Binding-site contacts:
Ligand atom C16 contacts residue ILE341 of chain 1.I at 3.7 Å (hydrophobic).
Ligand atom C7 contacts residue GLY124 of chain 1.I at 3.1 Å.
Ligand atom C4 contacts residue HIS449 of chain 1.I at 3.6 Å.
Ligand atom C17 contacts residue MET345 of chain 1.I at 3.4 Å (hydrophobic).
Ligand atom O2 contacts residue HIS449 of chain 1.I at 2.9 Å (h-bond).
Ligand atom C1 contacts residue VAL236 of chain 1.I at 3.9 Å (hydrophobic).
Ligand atom O1 contacts residue SER203 of chain 1.I at 3.0 Å (h-bond).
Ligand atom C7 contacts residue GLY125 of chain 1.I at 3.5 Å.
Ligand atom C8 contacts residue GLY124 of chain 1.I at 3.0 Å.
Ligand atom C4 contacts residue SER203 of chain 1.I at 3.1 Å.
Ligand atom C10 contacts residue LEU300 of chain 1.I at 3.5 Å (hydrophobic).
Ligand atom C12 contacts residue SER203 of chain 1.I at 3.8 Å.
Ligand atom C20 contacts residue LEU286 of chain 1.I at 3.2 Å (hydrophobic).
Ligand atom O1 contacts residue SER229 of chain 1.I at 3.6 Å.
Ligand atom O2 contacts residue ILE341 of chain 1.I at 3.5 Å.
Ligand atom C19 contacts residue LEU300 of chain 1.I at 3.0 Å (hydrophobic).
Ligand atom C3 contacts residue PHE407 of chain 1.I at 3.8 Å (hydrophobic).
Ligand atom C20 contacts residue LEU344 of chain 1.I at 3.9 Å (hydrophobic).
Ligand atom C10 contacts residue GLY125 of chain 1.I at 3.8 Å.
Ligand atom O2 contacts residue SER203 of chain 1.I at 3.6 Å (h-bond).
Ligand atom C16 contacts residue MET345 of chain 1.I at 3.2 Å (hydrophobic).
Ligand atom C6 contacts residue SER203 of chain 1.I at 3.8 Å.
Ligand atom C18 contacts residue MET345 of chain 1.I at 3.8 Å (hydrophobic).
Ligand atom O1 contacts residue PHE407 of chain 1.I at 3.0 Å.
Ligand atom C8 contacts residue GLY125 of chain 1.I at 3.0 Å.
Ligand atom N1 contacts residue MET345 of chain 1.I at 3.6 Å.
Ligand atom C2 contacts residue SER203 of chain 1.I at 3.4 Å.
Ligand atom C2 contacts residue LEU237 of chain 1.I at 3.7 Å (hydrophobic).
Ligand atom C18 contacts residue PRO299 of chain 1.I at 3.4 Å (hydrophobic).
Ligand atom C1 contacts residue LEU237 of chain 1.I at 3.8 Å (hydrophobic).
Ligand atom C3 contacts residue HIS449 of chain 1.I at 3.7 Å.
Ligand atom C18 contacts residue LEU300 of chain 1.I at 3.4 Å (hydrophobic).
Ligand atom O1 contacts residue HIS449 of chain 1.I at 2.9 Å (h-bond).
Ligand atom C19 contacts residue VAL236 of chain 1.I at 3.4 Å (hydrophobic).
Ligand atom C20 contacts residue MET345 of chain 1.I at 3.3 Å (hydrophobic).
Ligand atom O4 contacts residue LEU286 of chain 1.I at 3.3 Å.
Ligand atom C9 contacts residue LEU286 of chain 1.I at 3.9 Å (hydrophobic).
Ligand atom C3 contacts residue SER203 of chain 1.I at 2.8 Å.
Ligand atom C15 contacts residue ILE341 of chain 1.I at 3.4 Å (hydrophobic).
Ligand atom C19 contacts residue PRO299 of chain 1.I at 3.1 Å (hydrophobic).

A small-molecule ligand and the protein it binds are described below.
Small molecule (SMILES): C=CC[N@@+]1(C)CC[C@]23c4c5ccc(O)c4O[C@H]2C(=O)CC[C@@]3(O)[C@H]1C5

Sequence of chain 1.I:
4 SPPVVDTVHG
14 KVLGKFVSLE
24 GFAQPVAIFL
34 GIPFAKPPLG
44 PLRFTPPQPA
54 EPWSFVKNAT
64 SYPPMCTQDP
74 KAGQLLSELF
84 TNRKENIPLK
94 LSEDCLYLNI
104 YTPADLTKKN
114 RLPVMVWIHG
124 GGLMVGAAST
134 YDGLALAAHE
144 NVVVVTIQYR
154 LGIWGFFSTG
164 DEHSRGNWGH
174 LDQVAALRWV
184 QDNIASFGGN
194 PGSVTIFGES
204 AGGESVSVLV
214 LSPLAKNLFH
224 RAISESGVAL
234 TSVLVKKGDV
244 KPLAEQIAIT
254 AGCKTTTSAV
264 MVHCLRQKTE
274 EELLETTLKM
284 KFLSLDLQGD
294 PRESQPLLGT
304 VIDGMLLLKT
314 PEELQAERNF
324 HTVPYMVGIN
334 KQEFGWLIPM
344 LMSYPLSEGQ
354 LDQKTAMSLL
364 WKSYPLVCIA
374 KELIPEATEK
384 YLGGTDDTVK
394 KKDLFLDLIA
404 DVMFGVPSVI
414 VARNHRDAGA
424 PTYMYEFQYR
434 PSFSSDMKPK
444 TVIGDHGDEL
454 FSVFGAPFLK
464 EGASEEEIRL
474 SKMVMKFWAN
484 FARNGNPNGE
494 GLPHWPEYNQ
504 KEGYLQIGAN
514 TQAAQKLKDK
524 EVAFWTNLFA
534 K